A small-molecule ligand and the protein it binds are described below.
Small molecule (SMILES): CC(=O)N[C@@H]1[C@@H](O)[C@H](O)[C@@H](CO)O[C@H]1O

Binding-site contacts:
Ligand atom O6 contacts residue ASN327 of chain 1.E at 4.0 Å.
Ligand atom O6 contacts residue ASN316 of chain 1.E at 3.7 Å.
Ligand atom O5 contacts residue ASN327 of chain 1.E at 2.4 Å (h-bond).
Ligand atom C4 contacts residue ASN327 of chain 1.E at 4.2 Å.
Ligand atom N2 contacts residue ASN327 of chain 1.E at 2.9 Å (h-bond).
Ligand atom C8 contacts residue ASN327 of chain 1.E at 4.5 Å.
Ligand atom O7 contacts residue ASN327 of chain 1.E at 3.6 Å.
Ligand atom C5 contacts residue ASN327 of chain 1.E at 3.7 Å.
Ligand atom C1 contacts residue ASN327 of chain 1.E at 1.4 Å.
Ligand atom C3 contacts residue ASN327 of chain 1.E at 3.8 Å.
Ligand atom C7 contacts residue ASN327 of chain 1.E at 3.4 Å.
Ligand atom C2 contacts residue ASN327 of chain 1.E at 2.5 Å.

Sequence of chain 1.E:
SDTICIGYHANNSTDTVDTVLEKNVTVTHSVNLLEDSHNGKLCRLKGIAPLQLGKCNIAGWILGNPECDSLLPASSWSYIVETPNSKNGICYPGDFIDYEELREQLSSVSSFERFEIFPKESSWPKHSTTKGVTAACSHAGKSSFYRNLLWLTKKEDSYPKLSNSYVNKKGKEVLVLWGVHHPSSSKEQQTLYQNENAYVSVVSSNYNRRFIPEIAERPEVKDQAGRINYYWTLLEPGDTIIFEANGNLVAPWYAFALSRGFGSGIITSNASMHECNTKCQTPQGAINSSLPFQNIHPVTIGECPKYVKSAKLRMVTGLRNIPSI